Sequence of chain 1.E:
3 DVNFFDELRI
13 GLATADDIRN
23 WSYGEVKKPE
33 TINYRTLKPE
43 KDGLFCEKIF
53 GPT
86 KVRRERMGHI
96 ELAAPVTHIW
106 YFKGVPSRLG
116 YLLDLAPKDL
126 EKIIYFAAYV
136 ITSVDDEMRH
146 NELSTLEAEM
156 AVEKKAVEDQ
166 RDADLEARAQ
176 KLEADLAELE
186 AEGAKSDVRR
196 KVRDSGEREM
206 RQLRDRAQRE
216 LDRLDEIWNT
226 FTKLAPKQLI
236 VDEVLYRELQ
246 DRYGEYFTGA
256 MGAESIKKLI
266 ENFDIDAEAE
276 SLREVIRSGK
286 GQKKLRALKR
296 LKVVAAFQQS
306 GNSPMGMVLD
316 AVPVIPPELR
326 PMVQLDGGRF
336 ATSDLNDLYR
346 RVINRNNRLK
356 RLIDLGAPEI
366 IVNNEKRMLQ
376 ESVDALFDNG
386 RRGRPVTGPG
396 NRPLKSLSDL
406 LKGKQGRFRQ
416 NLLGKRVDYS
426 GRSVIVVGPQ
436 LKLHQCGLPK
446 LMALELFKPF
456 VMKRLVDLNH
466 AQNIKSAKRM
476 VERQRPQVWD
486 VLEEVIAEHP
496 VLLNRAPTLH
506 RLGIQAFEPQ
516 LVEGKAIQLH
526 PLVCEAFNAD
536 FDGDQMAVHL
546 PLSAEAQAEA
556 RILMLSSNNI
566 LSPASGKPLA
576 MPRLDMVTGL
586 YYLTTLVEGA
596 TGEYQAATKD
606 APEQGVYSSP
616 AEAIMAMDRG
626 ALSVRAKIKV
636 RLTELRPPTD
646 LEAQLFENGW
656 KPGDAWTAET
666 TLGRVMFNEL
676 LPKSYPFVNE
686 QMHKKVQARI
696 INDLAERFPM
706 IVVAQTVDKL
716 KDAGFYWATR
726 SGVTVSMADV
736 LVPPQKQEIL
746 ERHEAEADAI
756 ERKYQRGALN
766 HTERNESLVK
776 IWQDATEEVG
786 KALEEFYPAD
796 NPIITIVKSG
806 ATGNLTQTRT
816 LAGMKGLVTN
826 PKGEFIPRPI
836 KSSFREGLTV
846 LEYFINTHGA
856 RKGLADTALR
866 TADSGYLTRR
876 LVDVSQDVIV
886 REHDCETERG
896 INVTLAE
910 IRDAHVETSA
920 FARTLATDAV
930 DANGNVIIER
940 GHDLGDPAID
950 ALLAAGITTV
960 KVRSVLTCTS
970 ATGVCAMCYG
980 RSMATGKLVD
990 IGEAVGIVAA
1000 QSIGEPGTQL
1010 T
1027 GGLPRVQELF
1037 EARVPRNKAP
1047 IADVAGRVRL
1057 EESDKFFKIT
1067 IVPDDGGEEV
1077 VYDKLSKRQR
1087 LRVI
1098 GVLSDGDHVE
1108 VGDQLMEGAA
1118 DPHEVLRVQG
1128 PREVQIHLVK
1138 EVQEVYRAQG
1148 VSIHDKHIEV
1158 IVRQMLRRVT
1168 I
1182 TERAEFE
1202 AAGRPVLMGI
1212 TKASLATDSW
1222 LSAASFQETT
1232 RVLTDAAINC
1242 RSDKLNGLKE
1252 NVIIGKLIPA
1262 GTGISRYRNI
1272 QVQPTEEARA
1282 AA

This protein binds this small molecule.
Small molecule (SMILES): N[C@@H](CCC(=O)O)C(=O)O

Binding-site contacts:
Ligand atom CB contacts residue ILE1265 of chain 1.E at 3.2 Å (hydrophobic).
Ligand atom N contacts residue GLY1264 of chain 1.E at 4.3 Å.
Ligand atom OE1 contacts residue SER1266 of chain 1.E at 4.0 Å.
Ligand atom CD contacts residue ILE1265 of chain 1.E at 3.3 Å (hydrophobic).
Ligand atom CA contacts residue ILE1265 of chain 1.E at 3.6 Å (hydrophobic).
Ligand atom CB contacts residue SER1266 of chain 1.E at 3.0 Å.
Ligand atom N contacts residue SER1266 of chain 1.E at 2.8 Å (h-bond).
Ligand atom CG contacts residue ARG886 of chain 1.E at 3.7 Å.
Ligand atom OE1 contacts residue ARG1267 of chain 1.E at 2.9 Å.
Ligand atom O contacts residue ARG886 of chain 1.E at 3.6 Å.
Ligand atom CB contacts residue ARG1267 of chain 1.E at 4.0 Å.
Ligand atom OE2 contacts residue ILE1265 of chain 1.E at 4.5 Å.
Ligand atom N contacts residue ARG1269 of chain 1.E at 3.4 Å (salt-bridge).
Ligand atom CG contacts residue ILE1265 of chain 1.E at 3.1 Å (hydrophobic).
Ligand atom CB contacts residue ARG886 of chain 1.E at 4.3 Å.
Ligand atom CD contacts residue ARG1267 of chain 1.E at 3.8 Å.
Ligand atom N contacts residue ILE1265 of chain 1.E at 3.8 Å.
Ligand atom OE1 contacts residue ILE1265 of chain 1.E at 2.8 Å.
Ligand atom CA contacts residue SER1266 of chain 1.E at 3.1 Å.
Ligand atom CA contacts residue ARG886 of chain 1.E at 3.7 Å.
Ligand atom C contacts residue ARG886 of chain 1.E at 2.9 Å.
Ligand atom CG contacts residue SER1266 of chain 1.E at 4.1 Å.
Ligand atom OE2 contacts residue ARG1267 of chain 1.E at 3.7 Å.